Sequence of chain 1.B:
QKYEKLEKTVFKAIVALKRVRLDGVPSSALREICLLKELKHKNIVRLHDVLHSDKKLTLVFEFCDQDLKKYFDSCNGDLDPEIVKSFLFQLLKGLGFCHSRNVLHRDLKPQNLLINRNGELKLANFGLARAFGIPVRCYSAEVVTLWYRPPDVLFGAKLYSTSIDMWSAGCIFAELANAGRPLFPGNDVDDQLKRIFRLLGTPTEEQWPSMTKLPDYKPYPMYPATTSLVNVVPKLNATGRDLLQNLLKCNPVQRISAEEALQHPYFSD

Binding-site contacts:
Ligand atom CAP contacts residue LEU133 of chain 1.B at 3.8 Å (hydrophobic).
Ligand atom CAN contacts residue GLN85 of chain 1.B at 4.0 Å.
Ligand atom NAQ contacts residue LEU133 of chain 1.B at 3.6 Å.
Ligand atom NAI contacts residue VAL18 of chain 1.B at 3.9 Å.
Ligand atom NAQ contacts residue GLU81 of chain 1.B at 3.5 Å (salt-bridge).
Ligand atom CAB contacts residue ASN144 of chain 1.B at 4.1 Å.
Ligand atom CAF contacts residue ASP86 of chain 1.B at 3.8 Å.
Ligand atom CAH contacts residue LEU133 of chain 1.B at 3.9 Å (hydrophobic).
Ligand atom CAD contacts residue LEU133 of chain 1.B at 4.0 Å (hydrophobic).
Ligand atom CAN contacts residue ASP86 of chain 1.B at 3.9 Å.
Ligand atom NAS contacts residue LEU133 of chain 1.B at 4.0 Å.
Ligand atom CAB contacts residue ALA143 of chain 1.B at 3.8 Å (hydrophobic).
Ligand atom NAI contacts residue LEU133 of chain 1.B at 3.9 Å.
Ligand atom NAQ contacts residue PHE82 of chain 1.B at 3.9 Å.
Ligand atom CAP contacts residue VAL64 of chain 1.B at 3.9 Å (hydrophobic).
Ligand atom CAF contacts residue GLN85 of chain 1.B at 3.1 Å.
Ligand atom CAL contacts residue LEU133 of chain 1.B at 4.0 Å (hydrophobic).
Ligand atom CAB contacts residue ASN131 of chain 1.B at 3.6 Å.
Ligand atom CAL contacts residue CYS83 of chain 1.B at 3.9 Å (hydrophobic).
Ligand atom CAP contacts residue GLU81 of chain 1.B at 3.1 Å.
Ligand atom CAR contacts residue CYS83 of chain 1.B at 3.7 Å (hydrophobic).
Ligand atom CAF contacts residue ASP84 of chain 1.B at 3.1 Å.
Ligand atom CAH contacts residue PHE80 of chain 1.B at 4.0 Å (hydrophobic).
Ligand atom CAE contacts residue GLN85 of chain 1.B at 3.6 Å.
Ligand atom NAQ contacts residue ALA31 of chain 1.B at 3.6 Å.
Ligand atom CAH contacts residue ALA31 of chain 1.B at 3.7 Å (hydrophobic).
Ligand atom OAO contacts residue LYS89 of chain 1.B at 3.9 Å.
Ligand atom CAP contacts residue CYS83 of chain 1.B at 4.0 Å (hydrophobic).
Ligand atom NAS contacts residue CYS83 of chain 1.B at 2.8 Å (h-bond).
Ligand atom CAE contacts residue CYS83 of chain 1.B at 3.5 Å (hydrophobic).
Ligand atom CAP contacts residue ALA31 of chain 1.B at 3.3 Å (hydrophobic).
Ligand atom CAB contacts residue LEU133 of chain 1.B at 4.1 Å (hydrophobic).
Ligand atom NAQ contacts residue CYS83 of chain 1.B at 3.1 Å (h-bond).
Ligand atom CAJ contacts residue LEU133 of chain 1.B at 3.6 Å (hydrophobic).
Ligand atom CAB contacts residue GLN130 of chain 1.B at 3.4 Å.
Ligand atom CAK contacts residue LEU133 of chain 1.B at 4.1 Å (hydrophobic).
Ligand atom CAP contacts residue PHE80 of chain 1.B at 3.9 Å (hydrophobic).
Ligand atom CAR contacts residue LEU133 of chain 1.B at 3.5 Å (hydrophobic).
Ligand atom CAE contacts residue ASP84 of chain 1.B at 3.4 Å.
Ligand atom CAU contacts residue ASP86 of chain 1.B at 4.1 Å.

The protein below binds the small molecule below.
Small molecule (SMILES): CCCCc1c(-c2ccc(O)cc2)[nH]c2nccnc12